The protein below binds the small molecule below.
Small molecule (SMILES): CC(=O)N[C@H]1[C@H](O[C@H]2[C@H](O)[C@@H](NC(C)=O)CO[C@@H]2CO)O[C@H](CO)[C@@H](O)[C@@H]1O

Sequence of chain 2.A:
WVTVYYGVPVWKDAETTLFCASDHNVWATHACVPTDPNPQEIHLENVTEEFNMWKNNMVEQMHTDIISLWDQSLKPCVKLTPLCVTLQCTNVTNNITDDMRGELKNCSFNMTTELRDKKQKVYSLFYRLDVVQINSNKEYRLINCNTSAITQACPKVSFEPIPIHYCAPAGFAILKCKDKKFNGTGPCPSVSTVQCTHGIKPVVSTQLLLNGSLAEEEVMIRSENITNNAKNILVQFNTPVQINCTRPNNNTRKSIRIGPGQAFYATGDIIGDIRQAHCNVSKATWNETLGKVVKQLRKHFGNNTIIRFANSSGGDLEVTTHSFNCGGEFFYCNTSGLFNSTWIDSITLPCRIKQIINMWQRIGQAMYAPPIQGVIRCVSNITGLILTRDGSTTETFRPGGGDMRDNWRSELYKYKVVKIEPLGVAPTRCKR

Binding-site contacts:
Ligand atom C8 contacts residue ASN202 of chain 1.A at 3.5 Å.
Ligand atom C7 contacts residue ASN202 of chain 1.A at 3.2 Å.
Ligand atom N2 contacts residue ASN202 of chain 1.A at 2.8 Å (h-bond).
Ligand atom C1 contacts residue ARG197 of chain 1.A at 3.5 Å.
Ligand atom O5 contacts residue ARG197 of chain 1.A at 2.8 Å (salt-bridge).
Ligand atom C5 contacts residue ARG197 of chain 1.A at 3.7 Å.
Ligand atom C7 contacts residue THR203 of chain 1.A at 4.2 Å.
Ligand atom C6 contacts residue ARG197 of chain 1.A at 3.7 Å.
Ligand atom C4 contacts residue ASN202 of chain 1.A at 4.2 Å.
Ligand atom O7 contacts residue ARG313 of chain 2.A at 3.0 Å (salt-bridge).
Ligand atom C8 contacts residue THR203 of chain 1.A at 3.8 Å.
Ligand atom C3 contacts residue ASN202 of chain 1.A at 3.6 Å.
Ligand atom C6 contacts residue VAL179 of chain 1.A at 4.2 Å (hydrophobic).
Ligand atom C7 contacts residue ARG313 of chain 2.A at 3.8 Å.
Ligand atom O6 contacts residue ARG197 of chain 1.A at 4.3 Å.
Ligand atom N2 contacts residue THR203 of chain 1.A at 3.8 Å.
Ligand atom C8 contacts residue ARG313 of chain 2.A at 3.8 Å.
Ligand atom O5 contacts residue ASN202 of chain 1.A at 2.4 Å (h-bond).
Ligand atom C2 contacts residue ASN202 of chain 1.A at 2.4 Å.
Ligand atom C8 contacts residue ILE199 of chain 1.A at 3.8 Å (hydrophobic).
Ligand atom C5 contacts residue ASN202 of chain 1.A at 3.7 Å.
Ligand atom C8 contacts residue VAL179 of chain 1.A at 4.5 Å (hydrophobic).
Ligand atom C1 contacts residue ASN202 of chain 1.A at 1.4 Å.
Ligand atom O7 contacts residue ASN202 of chain 1.A at 3.4 Å (h-bond).

Sequence of chain 1.A:
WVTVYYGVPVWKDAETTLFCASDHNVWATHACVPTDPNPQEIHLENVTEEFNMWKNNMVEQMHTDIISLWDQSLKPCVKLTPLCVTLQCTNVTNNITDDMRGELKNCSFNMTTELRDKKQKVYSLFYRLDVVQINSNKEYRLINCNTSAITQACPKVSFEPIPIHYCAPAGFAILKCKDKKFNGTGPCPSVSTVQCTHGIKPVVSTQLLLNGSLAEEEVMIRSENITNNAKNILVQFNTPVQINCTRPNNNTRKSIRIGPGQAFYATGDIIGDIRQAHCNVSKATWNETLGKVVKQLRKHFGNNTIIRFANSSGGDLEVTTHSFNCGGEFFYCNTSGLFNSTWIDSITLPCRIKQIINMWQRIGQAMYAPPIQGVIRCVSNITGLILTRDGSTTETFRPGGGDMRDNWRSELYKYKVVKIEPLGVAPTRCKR